Sequence of chain 1.A:
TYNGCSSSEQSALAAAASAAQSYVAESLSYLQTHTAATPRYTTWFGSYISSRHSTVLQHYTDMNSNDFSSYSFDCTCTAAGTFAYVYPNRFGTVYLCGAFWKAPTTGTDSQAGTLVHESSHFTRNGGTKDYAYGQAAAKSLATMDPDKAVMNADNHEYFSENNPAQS

This protein binds this small molecule.
Small molecule (SMILES): OC[C@H]1O[C@H](O)[C@@H](O)[C@@H](O)[C@@H]1O

Binding-site contacts:
Ligand atom O5 contacts residue THR42 of chain 1.A at 2.4 Å (h-bond).
Ligand atom C3 contacts residue THR42 of chain 1.A at 3.0 Å.
Ligand atom C4 contacts residue PRO39 of chain 1.A at 4.4 Å (hydrophobic).
Ligand atom O6 contacts residue ALA37 of chain 1.A at 4.0 Å.
Ligand atom C2 contacts residue THR43 of chain 1.A at 4.2 Å.
Ligand atom C6 contacts residue THR42 of chain 1.A at 4.2 Å.
Ligand atom C4 contacts residue THR42 of chain 1.A at 3.3 Å.
Ligand atom C1 contacts residue THR43 of chain 1.A at 4.0 Å.
Ligand atom O6 contacts residue THR42 of chain 1.A at 4.5 Å.
Ligand atom O2 contacts residue THR42 of chain 1.A at 3.7 Å.
Ligand atom O4 contacts residue THR38 of chain 1.A at 4.0 Å.
Ligand atom C3 contacts residue PRO39 of chain 1.A at 3.8 Å (hydrophobic).
Ligand atom C5 contacts residue THR42 of chain 1.A at 2.8 Å.
Ligand atom O4 contacts residue THR42 of chain 1.A at 3.9 Å.
Ligand atom O3 contacts residue THR42 of chain 1.A at 4.3 Å.
Ligand atom C2 contacts residue THR42 of chain 1.A at 2.4 Å.
Ligand atom O3 contacts residue PRO39 of chain 1.A at 4.2 Å.
Ligand atom O4 contacts residue PRO39 of chain 1.A at 3.7 Å.
Ligand atom C1 contacts residue THR42 of chain 1.A at 1.5 Å.